Sequence of chain 1.J:
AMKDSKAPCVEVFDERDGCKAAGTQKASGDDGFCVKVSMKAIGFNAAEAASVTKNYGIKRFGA

This small molecule binds to this protein.
Small molecule (SMILES): CCC1=C(C)[C@@H](CC2=N/C(=C\c3[nH]c(/C=C4\NC(=O)C(C)=C4CC)c(C)c3CCC(=O)O)C(CCC(=O)O)=C2C)NC1=O

Sequence of chain 1.D:
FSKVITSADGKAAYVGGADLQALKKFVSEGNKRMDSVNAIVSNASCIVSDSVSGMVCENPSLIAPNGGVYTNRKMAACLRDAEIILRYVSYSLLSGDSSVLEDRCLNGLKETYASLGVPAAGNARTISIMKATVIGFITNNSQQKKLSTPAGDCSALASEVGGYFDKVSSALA

Sequence of chain 1.C:
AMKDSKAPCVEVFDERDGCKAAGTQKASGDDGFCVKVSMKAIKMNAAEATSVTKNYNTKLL

Binding-site contacts:
Ligand atom NB contacts residue ASP54 of chain 1.D at 2.8 Å (salt-bridge).
Ligand atom OD contacts residue LYS60 of chain 1.C at 3.5 Å.
Ligand atom C4B contacts residue THR137 of chain 1.D at 3.5 Å.
Ligand atom NB contacts residue THR137 of chain 1.D at 3.4 Å (h-bond).
Ligand atom ND contacts residue LYS60 of chain 1.C at 3.4 Å.
Ligand atom CAD contacts residue TYR57 of chain 1.C at 3.4 Å (hydrophobic).
Ligand atom C3A contacts residue PHE62 of chain 1.J at 3.5 Å (hydrophobic).
Ligand atom C3A contacts residue LEU61 of chain 1.C at 3.3 Å (hydrophobic).
Ligand atom CAD contacts residue TYR57 of chain 1.J at 3.4 Å (hydrophobic).
Ligand atom OA contacts residue SER146 of chain 1.D at 3.6 Å.
Ligand atom O1C contacts residue ARG129 of chain 1.D at 2.9 Å (salt-bridge).
Ligand atom OA contacts residue GLN147 of chain 1.D at 3.6 Å (h-bond).
Ligand atom C1A contacts residue PHE62 of chain 1.J at 3.6 Å (hydrophobic).
Ligand atom C2A contacts residue PHE62 of chain 1.J at 3.6 Å (hydrophobic).
Ligand atom NA contacts residue GLN148 of chain 1.D at 3.4 Å (h-bond).
Ligand atom CBD contacts residue CYS61 of chain 1.D at 2.9 Å (hydrophobic).
Ligand atom NA contacts residue PHE62 of chain 1.J at 3.5 Å.
Ligand atom OA contacts residue GLN148 of chain 1.D at 2.9 Å (h-bond).
Ligand atom OA contacts residue LYS149 of chain 1.D at 3.0 Å (salt-bridge).
Ligand atom C2A contacts residue LEU61 of chain 1.C at 3.5 Å (hydrophobic).
Ligand atom CMD contacts residue ASP54 of chain 1.D at 3.6 Å.
Ligand atom O2C contacts residue ALA136 of chain 1.D at 3.6 Å.
Ligand atom CMC contacts residue ARG129 of chain 1.D at 3.6 Å.
Ligand atom C1B contacts residue THR137 of chain 1.D at 3.6 Å.
Ligand atom C1A contacts residue GLN148 of chain 1.D at 3.3 Å.
Ligand atom NC contacts residue ASP54 of chain 1.D at 2.8 Å (salt-bridge).
Ligand atom C4A contacts residue PHE62 of chain 1.J at 3.5 Å (hydrophobic).
Ligand atom CAD contacts residue CYS61 of chain 1.D at 1.9 Å (hydrophobic).
Ligand atom O1B contacts residue ALA64 of chain 1.J at 3.4 Å.
Ligand atom C3D contacts residue CYS61 of chain 1.D at 2.7 Å (hydrophobic).
Ligand atom CBA contacts residue ILE51 of chain 1.D at 3.5 Å (hydrophobic).
Ligand atom C4D contacts residue CYS61 of chain 1.D at 3.4 Å (hydrophobic).
Ligand atom CAA contacts residue CYS50 of chain 1.D at 2.8 Å (hydrophobic).
Ligand atom NC contacts residue ALA64 of chain 1.J at 3.6 Å.
Ligand atom C4D contacts residue LYS60 of chain 1.C at 3.6 Å.
Ligand atom CAA contacts residue PHE62 of chain 1.J at 3.4 Å (hydrophobic).
Ligand atom CAA contacts residue LEU61 of chain 1.C at 3.5 Å (hydrophobic).
Ligand atom CBA contacts residue CYS50 of chain 1.D at 1.8 Å (hydrophobic).
Ligand atom OD contacts residue CYS61 of chain 1.D at 3.4 Å (h-bond).
Ligand atom CAB contacts residue ALA136 of chain 1.D at 3.5 Å (hydrophobic).